Binding-site contacts:
Ligand atom F15 contacts residue VAL128 of chain 6.A at 3.4 Å.
Ligand atom C10 contacts residue LEU171 of chain 1.A at 3.4 Å (hydrophobic).
Ligand atom C04 contacts residue VAL128 of chain 1.A at 3.1 Å (hydrophobic).
Ligand atom C10 contacts residue LEU171 of chain 6.A at 3.5 Å (hydrophobic).
Ligand atom C06 contacts residue 97W1 of chain 6.B at 0.3 Å.
Ligand atom N05 contacts residue VAL128 of chain 6.A at 3.8 Å.
Ligand atom C06 contacts residue VAL128 of chain 6.A at 3.8 Å (hydrophobic).
Ligand atom F13 contacts residue LEU171 of chain 1.A at 3.4 Å.
Ligand atom C04 contacts residue ILE130 of chain 6.A at 3.1 Å (hydrophobic).
Ligand atom C11 contacts residue LEU171 of chain 1.A at 3.8 Å (hydrophobic).
Ligand atom F14 contacts residue ARG176 of chain 6.A at 3.4 Å.
Ligand atom C09 contacts residue LEU171 of chain 1.A at 3.6 Å (hydrophobic).
Ligand atom C03 contacts residue ILE130 of chain 6.A at 4.0 Å (hydrophobic).
Ligand atom C02 contacts residue 97W1 of chain 6.B at 0.3 Å.
Ligand atom C03 contacts residue 97W1 of chain 6.B at 1.0 Å.
Ligand atom C04 contacts residue 97W1 of chain 6.B at 1.3 Å.
Ligand atom F13 contacts residue 97W1 of chain 6.B at 2.0 Å.
Ligand atom C10 contacts residue 97W1 of chain 6.B at 0.2 Å.
Ligand atom C12 contacts residue 97W1 of chain 6.B at 1.0 Å.
Ligand atom F15 contacts residue ILE130 of chain 1.A at 3.9 Å.
Ligand atom F13 contacts residue LEU137 of chain 1.A at 3.3 Å.
Ligand atom F14 contacts residue ALA135 of chain 1.A at 3.6 Å.
Ligand atom C06 contacts residue VAL128 of chain 1.A at 3.6 Å (hydrophobic).
Ligand atom F15 contacts residue ALA135 of chain 1.A at 3.8 Å.
Ligand atom F14 contacts residue 97W1 of chain 6.B at 1.7 Å.
Ligand atom C11 contacts residue LEU171 of chain 6.A at 3.8 Å (hydrophobic).
Ligand atom O01 contacts residue 97W1 of chain 6.B at 1.4 Å.
Ligand atom N05 contacts residue 97W1 of chain 6.B at 1.1 Å.
Ligand atom F14 contacts residue VAL128 of chain 6.A at 3.9 Å.
Ligand atom C09 contacts residue LEU171 of chain 6.A at 4.0 Å (hydrophobic).
Ligand atom C11 contacts residue 97W1 of chain 6.B at 1.3 Å.
Ligand atom N05 contacts residue ILE130 of chain 6.A at 3.6 Å.
Ligand atom F15 contacts residue 97W1 of chain 6.B at 1.2 Å.
Ligand atom F15 contacts residue LEU137 of chain 1.A at 3.5 Å.
Ligand atom N05 contacts residue VAL128 of chain 1.A at 3.0 Å.
Ligand atom C08 contacts residue 97W1 of chain 6.B at 0.3 Å.
Ligand atom C09 contacts residue 97W1 of chain 6.B at 1.2 Å.
Ligand atom C07 contacts residue 97W1 of chain 6.B at 1.1 Å.
Ligand atom C07 contacts residue VAL128 of chain 6.A at 3.4 Å (hydrophobic).
Ligand atom C03 contacts residue VAL128 of chain 1.A at 3.8 Å (hydrophobic).

The protein below binds the small molecule below.
Small molecule (SMILES): Oc1ccnc2cc(C(F)(F)F)ccc12

Sequence of chain 1.A:
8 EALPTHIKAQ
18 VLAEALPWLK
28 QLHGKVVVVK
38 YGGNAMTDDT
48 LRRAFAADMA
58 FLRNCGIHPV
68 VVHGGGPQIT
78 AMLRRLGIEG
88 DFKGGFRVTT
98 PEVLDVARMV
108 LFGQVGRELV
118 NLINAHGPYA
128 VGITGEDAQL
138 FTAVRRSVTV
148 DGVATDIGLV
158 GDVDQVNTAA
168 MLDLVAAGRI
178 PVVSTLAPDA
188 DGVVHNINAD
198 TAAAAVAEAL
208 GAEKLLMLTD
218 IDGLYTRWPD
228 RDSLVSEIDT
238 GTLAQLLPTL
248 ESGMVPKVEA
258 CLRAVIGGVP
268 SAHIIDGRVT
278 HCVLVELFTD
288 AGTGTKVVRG

Sequence of chain 6.A:
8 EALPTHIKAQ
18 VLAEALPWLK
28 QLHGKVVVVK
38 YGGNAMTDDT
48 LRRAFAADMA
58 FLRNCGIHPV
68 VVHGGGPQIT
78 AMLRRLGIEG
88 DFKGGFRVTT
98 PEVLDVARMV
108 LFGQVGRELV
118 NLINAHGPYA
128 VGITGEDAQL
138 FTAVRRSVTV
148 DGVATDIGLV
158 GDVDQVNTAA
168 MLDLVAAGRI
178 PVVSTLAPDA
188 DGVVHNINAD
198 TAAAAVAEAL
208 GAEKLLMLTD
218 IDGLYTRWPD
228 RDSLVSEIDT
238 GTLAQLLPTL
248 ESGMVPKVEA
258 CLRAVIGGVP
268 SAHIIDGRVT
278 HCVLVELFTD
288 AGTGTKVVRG